Sequence of chain 1.A:
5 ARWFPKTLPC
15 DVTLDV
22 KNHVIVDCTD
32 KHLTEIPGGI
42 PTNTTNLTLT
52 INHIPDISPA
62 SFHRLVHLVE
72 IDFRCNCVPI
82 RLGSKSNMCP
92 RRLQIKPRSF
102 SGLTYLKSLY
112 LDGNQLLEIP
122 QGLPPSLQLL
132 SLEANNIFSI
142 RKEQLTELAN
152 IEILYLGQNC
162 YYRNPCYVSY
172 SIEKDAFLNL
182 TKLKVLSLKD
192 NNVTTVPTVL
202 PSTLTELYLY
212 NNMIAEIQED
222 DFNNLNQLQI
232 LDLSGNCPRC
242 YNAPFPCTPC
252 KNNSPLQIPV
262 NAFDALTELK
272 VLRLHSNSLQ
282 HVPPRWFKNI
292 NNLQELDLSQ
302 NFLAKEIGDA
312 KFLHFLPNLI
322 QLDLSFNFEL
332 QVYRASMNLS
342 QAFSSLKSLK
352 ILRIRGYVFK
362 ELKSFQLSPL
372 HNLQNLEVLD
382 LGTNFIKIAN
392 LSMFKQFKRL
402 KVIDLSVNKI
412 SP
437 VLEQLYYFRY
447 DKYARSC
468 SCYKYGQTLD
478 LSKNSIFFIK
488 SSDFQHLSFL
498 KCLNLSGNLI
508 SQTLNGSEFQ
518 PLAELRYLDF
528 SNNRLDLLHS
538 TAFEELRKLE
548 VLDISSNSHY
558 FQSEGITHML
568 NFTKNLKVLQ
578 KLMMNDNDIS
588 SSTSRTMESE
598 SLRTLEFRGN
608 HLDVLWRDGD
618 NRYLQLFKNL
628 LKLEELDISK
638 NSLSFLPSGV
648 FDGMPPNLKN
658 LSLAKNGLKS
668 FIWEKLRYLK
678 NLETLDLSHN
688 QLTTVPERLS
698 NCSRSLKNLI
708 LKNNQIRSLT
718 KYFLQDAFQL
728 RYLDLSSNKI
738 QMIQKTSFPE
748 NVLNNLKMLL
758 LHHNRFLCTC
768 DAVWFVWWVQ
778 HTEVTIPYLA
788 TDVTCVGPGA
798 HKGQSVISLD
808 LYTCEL

Binding-site contacts:
Ligand atom C5 contacts residue ASN193 of chain 1.A at 3.6 Å.
Ligand atom C2 contacts residue TYR168 of chain 1.A at 4.1 Å (hydrophobic).
Ligand atom C7 contacts residue PRO166 of chain 1.A at 4.3 Å (hydrophobic).
Ligand atom O7 contacts residue TYR168 of chain 1.A at 2.9 Å (h-bond).
Ligand atom O7 contacts residue VAL169 of chain 1.A at 4.2 Å.
Ligand atom O6 contacts residue TYR168 of chain 1.A at 4.2 Å.
Ligand atom O7 contacts residue ASN193 of chain 1.A at 3.8 Å.
Ligand atom C2 contacts residue ASN193 of chain 1.A at 2.4 Å.
Ligand atom O6 contacts residue VAL169 of chain 1.A at 4.2 Å.
Ligand atom C6 contacts residue SER170 of chain 1.A at 4.1 Å.
Ligand atom C5 contacts residue TYR168 of chain 1.A at 4.2 Å (hydrophobic).
Ligand atom N2 contacts residue ASN193 of chain 1.A at 2.9 Å (h-bond).
Ligand atom O3 contacts residue TYR168 of chain 1.A at 3.4 Å.
Ligand atom C1 contacts residue ASN193 of chain 1.A at 1.4 Å.
Ligand atom C4 contacts residue ASN193 of chain 1.A at 4.2 Å.
Ligand atom O7 contacts residue CYS167 of chain 1.A at 3.2 Å (h-bond).
Ligand atom O6 contacts residue MET214 of chain 1.A at 4.1 Å.
Ligand atom O5 contacts residue VAL169 of chain 1.A at 3.2 Å.
Ligand atom C7 contacts residue CYS161 of chain 1.A at 4.0 Å (hydrophobic).
Ligand atom C1 contacts residue VAL169 of chain 1.A at 3.5 Å (hydrophobic).
Ligand atom O5 contacts residue MET214 of chain 1.A at 3.9 Å.
Ligand atom C8 contacts residue TYR162 of chain 1.A at 3.7 Å (hydrophobic).
Ligand atom C1 contacts residue TYR168 of chain 1.A at 4.1 Å (hydrophobic).
Ligand atom C2 contacts residue VAL169 of chain 1.A at 3.9 Å (hydrophobic).
Ligand atom O5 contacts residue SER170 of chain 1.A at 3.4 Å (h-bond).
Ligand atom C8 contacts residue TYR163 of chain 1.A at 4.0 Å (hydrophobic).
Ligand atom O5 contacts residue TYR168 of chain 1.A at 3.8 Å.
Ligand atom O6 contacts residue SER170 of chain 1.A at 2.7 Å (h-bond).
Ligand atom C8 contacts residue PRO166 of chain 1.A at 4.0 Å (hydrophobic).
Ligand atom O7 contacts residue CYS161 of chain 1.A at 3.2 Å (h-bond).
Ligand atom C3 contacts residue ASN193 of chain 1.A at 3.8 Å.
Ligand atom C3 contacts residue TYR168 of chain 1.A at 4.1 Å (hydrophobic).
Ligand atom O3 contacts residue VAL169 of chain 1.A at 4.3 Å.
Ligand atom O7 contacts residue PRO166 of chain 1.A at 3.9 Å.
Ligand atom C7 contacts residue ASN193 of chain 1.A at 3.6 Å.
Ligand atom C1 contacts residue MET214 of chain 1.A at 4.0 Å (hydrophobic).
Ligand atom C4 contacts residue TYR168 of chain 1.A at 3.8 Å (hydrophobic).
Ligand atom O5 contacts residue ASN193 of chain 1.A at 2.4 Å (h-bond).
Ligand atom C5 contacts residue VAL169 of chain 1.A at 4.3 Å (hydrophobic).
Ligand atom C7 contacts residue TYR168 of chain 1.A at 4.0 Å (hydrophobic).

This small molecule binds to this protein.
Small molecule (SMILES): CC(=O)N[C@H]1[C@H](O[C@H]2[C@H](O)[C@@H](NC(C)=O)CO[C@@H]2CO)O[C@H](CO)[C@@H](O)[C@@H]1O